Binding-site contacts:
Ligand atom C28 contacts residue PHE66 of chain 6.A at 3.8 Å (hydrophobic).
Ligand atom C34 contacts residue PHE66 of chain 6.A at 4.1 Å (hydrophobic).
Ligand atom C36 contacts residue GLU81 of chain 6.A at 4.4 Å.
Ligand atom O03 contacts residue MET32 of chain 6.A at 4.5 Å.
Ligand atom O03 contacts residue ASN30 of chain 6.A at 4.3 Å.
Ligand atom C36 contacts residue ARG83 of chain 6.A at 4.0 Å.
Ligand atom C06 contacts residue PHE66 of chain 6.A at 4.0 Å (hydrophobic).
Ligand atom C04 contacts residue PHE66 of chain 6.A at 4.1 Å (hydrophobic).
Ligand atom C32 contacts residue ILE79 of chain 6.A at 4.5 Å (hydrophobic).
Ligand atom C29 contacts residue PHE66 of chain 6.A at 4.0 Å (hydrophobic).
Ligand atom C26 contacts residue PHE66 of chain 6.A at 3.7 Å (hydrophobic).
Ligand atom C05 contacts residue PHE66 of chain 6.A at 4.4 Å (hydrophobic).
Ligand atom C33 contacts residue ILE79 of chain 6.A at 3.7 Å (hydrophobic).
Ligand atom C37 contacts residue ILE79 of chain 6.A at 4.2 Å (hydrophobic).
Ligand atom C27 contacts residue MET67 of chain 6.A at 4.4 Å (hydrophobic).
Ligand atom C36 contacts residue ILE79 of chain 6.A at 3.8 Å (hydrophobic).
Ligand atom C04 contacts residue MET32 of chain 6.A at 4.0 Å (hydrophobic).
Ligand atom N04 contacts residue PHE66 of chain 6.A at 4.2 Å.
Ligand atom O04 contacts residue MET32 of chain 6.A at 4.3 Å.
Ligand atom O03 contacts residue PHE66 of chain 6.A at 4.2 Å.
Ligand atom C35 contacts residue GLY82 of chain 6.A at 4.2 Å.
Ligand atom O06 contacts residue ARG83 of chain 6.A at 4.3 Å.
Ligand atom C35 contacts residue ARG83 of chain 6.A at 4.3 Å.
Ligand atom C35 contacts residue GLU81 of chain 6.A at 3.8 Å.
Ligand atom C34 contacts residue LEU36 of chain 6.A at 4.0 Å (hydrophobic).
Ligand atom C06 contacts residue MET32 of chain 6.A at 3.9 Å (hydrophobic).
Ligand atom O06 contacts residue ILE79 of chain 6.A at 3.8 Å.
Ligand atom C35 contacts residue PHE66 of chain 6.A at 4.3 Å (hydrophobic).
Ligand atom C08 contacts residue MET32 of chain 6.A at 4.2 Å (hydrophobic).
Ligand atom C35 contacts residue ILE79 of chain 6.A at 4.0 Å (hydrophobic).
Ligand atom C27 contacts residue PHE66 of chain 6.A at 3.8 Å (hydrophobic).

Sequence of chain 6.A:
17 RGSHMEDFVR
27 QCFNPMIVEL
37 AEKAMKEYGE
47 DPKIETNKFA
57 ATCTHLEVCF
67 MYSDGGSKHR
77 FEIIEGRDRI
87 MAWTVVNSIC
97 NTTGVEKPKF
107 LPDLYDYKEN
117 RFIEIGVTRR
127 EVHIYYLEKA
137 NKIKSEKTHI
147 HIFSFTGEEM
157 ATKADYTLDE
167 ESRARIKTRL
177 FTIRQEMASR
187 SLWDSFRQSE

A protein and the small-molecule ligand that binds it are described below.
Small molecule (SMILES): C[C@H](C[C@@H](C[C@H](C[C@@H](C[C@@H](CCN1CCCC1=O)N1CCCC1=O)N1CCCC1=O)N1CCCC1=O)N1CCCC1=O)N1CCCC1=O